Binding-site contacts:
Ligand atom C4 contacts residue ASN410 of chain 1.B at 4.3 Å.
Ligand atom C2 contacts residue ASN410 of chain 1.B at 2.4 Å.
Ligand atom O7 contacts residue ASN410 of chain 1.B at 4.2 Å.
Ligand atom C1 contacts residue ASN410 of chain 1.B at 1.4 Å.
Ligand atom C5 contacts residue ASN410 of chain 1.B at 3.8 Å.
Ligand atom C7 contacts residue ASN410 of chain 1.B at 3.3 Å.
Ligand atom N2 contacts residue ASN410 of chain 1.B at 2.8 Å (h-bond).
Ligand atom O5 contacts residue ASN410 of chain 1.B at 2.5 Å (h-bond).
Ligand atom C8 contacts residue ASN410 of chain 1.B at 3.5 Å.
Ligand atom C3 contacts residue ASN410 of chain 1.B at 3.7 Å.

The protein below binds the small molecule below.
Small molecule (SMILES): CC(=O)N[C@@H]1[C@@H](O)[C@H](O)[C@@H](CO)O[C@H]1O

Sequence of chain 1.B:
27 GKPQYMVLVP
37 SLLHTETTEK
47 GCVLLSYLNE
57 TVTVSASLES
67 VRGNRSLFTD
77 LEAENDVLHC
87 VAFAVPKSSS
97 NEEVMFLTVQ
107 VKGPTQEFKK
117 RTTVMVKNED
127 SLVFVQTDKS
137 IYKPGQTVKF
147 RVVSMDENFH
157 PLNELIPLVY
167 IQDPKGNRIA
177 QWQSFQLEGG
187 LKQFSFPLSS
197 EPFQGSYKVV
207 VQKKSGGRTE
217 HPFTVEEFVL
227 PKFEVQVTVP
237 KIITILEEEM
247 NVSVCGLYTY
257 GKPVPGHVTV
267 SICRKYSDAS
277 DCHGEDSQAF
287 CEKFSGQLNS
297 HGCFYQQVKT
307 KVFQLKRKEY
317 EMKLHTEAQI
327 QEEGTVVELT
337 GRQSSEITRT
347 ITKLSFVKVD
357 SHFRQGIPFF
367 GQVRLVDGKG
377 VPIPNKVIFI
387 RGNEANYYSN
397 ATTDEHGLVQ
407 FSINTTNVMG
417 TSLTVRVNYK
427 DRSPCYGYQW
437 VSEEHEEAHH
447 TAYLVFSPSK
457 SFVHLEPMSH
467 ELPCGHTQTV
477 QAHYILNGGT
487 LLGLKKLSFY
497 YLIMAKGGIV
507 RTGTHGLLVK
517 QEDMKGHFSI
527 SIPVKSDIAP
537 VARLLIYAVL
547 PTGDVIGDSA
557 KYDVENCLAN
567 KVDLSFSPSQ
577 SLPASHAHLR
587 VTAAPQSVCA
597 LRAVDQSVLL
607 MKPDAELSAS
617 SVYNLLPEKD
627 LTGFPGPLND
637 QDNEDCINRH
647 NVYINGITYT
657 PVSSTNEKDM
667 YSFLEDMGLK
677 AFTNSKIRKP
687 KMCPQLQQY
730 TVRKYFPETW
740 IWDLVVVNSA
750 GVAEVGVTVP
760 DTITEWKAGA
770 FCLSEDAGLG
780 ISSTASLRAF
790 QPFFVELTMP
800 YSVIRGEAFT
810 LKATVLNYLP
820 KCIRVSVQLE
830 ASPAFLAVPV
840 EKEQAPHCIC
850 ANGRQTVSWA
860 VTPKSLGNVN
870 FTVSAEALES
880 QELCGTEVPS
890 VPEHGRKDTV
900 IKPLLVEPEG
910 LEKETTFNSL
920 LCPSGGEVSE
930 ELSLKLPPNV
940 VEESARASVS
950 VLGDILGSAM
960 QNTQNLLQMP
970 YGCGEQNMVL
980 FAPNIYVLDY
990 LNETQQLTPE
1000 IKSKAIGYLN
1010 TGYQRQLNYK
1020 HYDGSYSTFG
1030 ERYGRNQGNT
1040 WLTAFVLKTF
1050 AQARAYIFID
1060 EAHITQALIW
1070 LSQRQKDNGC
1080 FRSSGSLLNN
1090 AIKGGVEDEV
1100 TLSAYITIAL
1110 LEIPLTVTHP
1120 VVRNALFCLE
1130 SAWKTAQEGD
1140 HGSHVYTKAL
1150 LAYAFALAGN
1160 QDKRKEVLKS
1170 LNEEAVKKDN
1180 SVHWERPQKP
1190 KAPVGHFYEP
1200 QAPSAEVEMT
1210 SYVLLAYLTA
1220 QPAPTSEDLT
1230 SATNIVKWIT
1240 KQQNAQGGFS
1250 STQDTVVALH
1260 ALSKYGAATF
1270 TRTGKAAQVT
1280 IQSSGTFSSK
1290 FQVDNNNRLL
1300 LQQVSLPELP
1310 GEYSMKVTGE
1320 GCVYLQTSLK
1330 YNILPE